Sequence of chain 1.A:
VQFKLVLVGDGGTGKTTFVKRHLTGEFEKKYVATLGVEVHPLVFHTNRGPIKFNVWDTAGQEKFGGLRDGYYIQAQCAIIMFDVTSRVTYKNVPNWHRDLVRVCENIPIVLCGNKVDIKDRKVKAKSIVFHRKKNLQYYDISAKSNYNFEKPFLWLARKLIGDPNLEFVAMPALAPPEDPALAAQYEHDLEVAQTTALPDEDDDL

Binding-site contacts:
Ligand atom O2B contacts residue LYS23 of chain 1.A at 2.8 Å (salt-bridge).
Ligand atom O1B contacts residue MG1 of chain 1.F at 2.3 Å.
Ligand atom O6 contacts residue ALA151 of chain 1.A at 3.0 Å (h-bond).
Ligand atom N1 contacts residue ASP125 of chain 1.A at 2.8 Å (salt-bridge).
Ligand atom O3G contacts residue GLY19 of chain 1.A at 3.3 Å.
Ligand atom O2B contacts residue THR21 of chain 1.A at 3.3 Å (h-bond).
Ligand atom O2A contacts residue THR25 of chain 1.A at 2.5 Å (h-bond).
Ligand atom O2A contacts residue GLY22 of chain 1.A at 3.3 Å.
Ligand atom O2G contacts residue THR42 of chain 1.A at 3.0 Å (h-bond).
Ligand atom C8 contacts residue THR25 of chain 1.A at 3.5 Å.
Ligand atom N2 contacts residue ASP125 of chain 1.A at 3.1 Å (salt-bridge).
Ligand atom PG contacts residue MG1 of chain 1.F at 3.4 Å.
Ligand atom PA contacts residue THR25 of chain 1.A at 3.5 Å.
Ligand atom O2' contacts residue GLU36 of chain 1.A at 3.1 Å (salt-bridge).
Ligand atom O6 contacts residue ASN122 of chain 1.A at 3.5 Å (h-bond).
Ligand atom O3G contacts residue GLY68 of chain 1.A at 2.8 Å (h-bond).
Ligand atom O6 contacts residue LYS152 of chain 1.A at 3.0 Å (salt-bridge).
Ligand atom O1G contacts residue TYR39 of chain 1.A at 2.9 Å (h-bond).
Ligand atom O6 contacts residue SER150 of chain 1.A at 3.3 Å (h-bond).
Ligand atom N7 contacts residue ASN122 of chain 1.A at 3.3 Å (h-bond).
Ligand atom PB contacts residue MG1 of chain 1.F at 3.4 Å.
Ligand atom O1A contacts residue MG1 of chain 1.F at 3.4 Å.
Ligand atom O2B contacts residue GLY22 of chain 1.A at 3.2 Å (h-bond).
Ligand atom O2' contacts residue LYS37 of chain 1.A at 3.3 Å (salt-bridge).
Ligand atom O3G contacts residue LYS23 of chain 1.A at 2.4 Å (salt-bridge).
Ligand atom O2B contacts residue GLY20 of chain 1.A at 3.4 Å (h-bond).
Ligand atom N1 contacts residue LYS152 of chain 1.A at 3.3 Å.
Ligand atom O1B contacts residue LYS23 of chain 1.A at 3.5 Å (salt-bridge).
Ligand atom O5' contacts residue THR25 of chain 1.A at 3.4 Å (h-bond).
Ligand atom N3B contacts residue GLY20 of chain 1.A at 3.0 Å (h-bond).
Ligand atom N3B contacts residue TYR39 of chain 1.A at 3.2 Å.
Ligand atom O3' contacts residue LYS37 of chain 1.A at 3.0 Å (salt-bridge).
Ligand atom O1G contacts residue GLY19 of chain 1.A at 3.4 Å.
Ligand atom O2G contacts residue MG1 of chain 1.F at 2.3 Å.
Ligand atom O3A contacts residue GLY22 of chain 1.A at 3.0 Å (h-bond).
Ligand atom O6 contacts residue ASP125 of chain 1.A at 3.5 Å (salt-bridge).
Ligand atom O2A contacts residue THR24 of chain 1.A at 3.4 Å (h-bond).
Ligand atom O4' contacts residue LYS123 of chain 1.A at 3.3 Å (salt-bridge).
Ligand atom O1B contacts residue THR24 of chain 1.A at 2.9 Å (h-bond).
Ligand atom N3B contacts residue MG1 of chain 1.F at 3.4 Å.

This protein binds this small molecule.
Small molecule (SMILES): Nc1nc2c(ncn2[C@@H]2O[C@H](CO[P](=O)(O)O[P](=O)(O)NP(=O)(O)O)[C@@H](O)[C@H]2O)c(=O)[nH]1